Binding-site contacts:
Ligand atom C10 contacts residue GLU296 of chain 1.A at 3.5 Å.
Ligand atom C25 contacts residue HEM1 of chain 1.C at 3.2 Å.
Ligand atom C22 contacts residue HEM1 of chain 1.C at 3.4 Å.
Ligand atom C08 contacts residue HEM1 of chain 1.C at 3.6 Å.
Ligand atom C21 contacts residue HEM1 of chain 1.C at 3.6 Å.
Ligand atom C09 contacts residue GLU296 of chain 1.A at 3.5 Å.
Ligand atom C11 contacts residue GLY290 of chain 1.A at 3.6 Å.
Ligand atom C29 contacts residue HEM1 of chain 1.C at 3.4 Å.
Ligand atom C06 contacts residue PHE288 of chain 1.A at 3.7 Å (hydrophobic).
Ligand atom N30 contacts residue HEM1 of chain 1.C at 2.6 Å (h-bond).
Ligand atom C02 contacts residue HEM1 of chain 1.C at 3.5 Å.
Ligand atom C31 contacts residue HEM1 of chain 1.C at 3.4 Å.
Ligand atom C28 contacts residue TYR410 of chain 1.A at 3.0 Å (hydrophobic).
Ligand atom N01 contacts residue HEM1 of chain 1.C at 3.6 Å.
Ligand atom C03 contacts residue HEM1 of chain 1.C at 3.3 Å.
Ligand atom C32 contacts residue HEM1 of chain 1.C at 3.5 Å.
Ligand atom N02 contacts residue TYR292 of chain 1.A at 3.7 Å.
Ligand atom C09 contacts residue HEM1 of chain 1.C at 3.5 Å.
Ligand atom C26 contacts residue HEM1 of chain 1.C at 3.5 Å.
Ligand atom N02 contacts residue HEM1 of chain 1.C at 3.5 Å.
Ligand atom C32 contacts residue TYR410 of chain 1.A at 3.4 Å (hydrophobic).
Ligand atom N02 contacts residue TRP291 of chain 1.A at 2.7 Å (h-bond).
Ligand atom C07 contacts residue HEM1 of chain 1.C at 3.6 Å.
Ligand atom C06 contacts residue HEM1 of chain 1.C at 3.5 Å.
Ligand atom C23 contacts residue TRP382 of chain 1.A at 3.7 Å (hydrophobic).
Ligand atom C06 contacts residue VAL271 of chain 1.A at 3.5 Å (hydrophobic).
Ligand atom O27 contacts residue TRP382 of chain 1.A at 3.7 Å.
Ligand atom C11 contacts residue HEM1 of chain 1.C at 3.2 Å.
Ligand atom C04 contacts residue HEM1 of chain 1.C at 3.6 Å.
Ligand atom C10 contacts residue HEM1 of chain 1.C at 3.7 Å.
Ligand atom N01 contacts residue GLU296 of chain 1.A at 2.6 Å (salt-bridge).
Ligand atom C29 contacts residue TYR410 of chain 1.A at 3.5 Å (hydrophobic).
Ligand atom C02 contacts residue GLU296 of chain 1.A at 3.5 Å.
Ligand atom C07 contacts residue VAL271 of chain 1.A at 3.3 Å (hydrophobic).
Ligand atom N30 contacts residue TYR410 of chain 1.A at 3.6 Å (h-bond).
Ligand atom N02 contacts residue GLU296 of chain 1.A at 2.6 Å (salt-bridge).
Ligand atom C23 contacts residue HEM1 of chain 1.C at 3.7 Å.
Ligand atom C24 contacts residue HEM1 of chain 1.C at 3.2 Å.
Ligand atom O27 contacts residue HEM1 of chain 1.C at 3.4 Å (h-bond).
Ligand atom C28 contacts residue HEM1 of chain 1.C at 3.0 Å.

Sequence of chain 1.A:
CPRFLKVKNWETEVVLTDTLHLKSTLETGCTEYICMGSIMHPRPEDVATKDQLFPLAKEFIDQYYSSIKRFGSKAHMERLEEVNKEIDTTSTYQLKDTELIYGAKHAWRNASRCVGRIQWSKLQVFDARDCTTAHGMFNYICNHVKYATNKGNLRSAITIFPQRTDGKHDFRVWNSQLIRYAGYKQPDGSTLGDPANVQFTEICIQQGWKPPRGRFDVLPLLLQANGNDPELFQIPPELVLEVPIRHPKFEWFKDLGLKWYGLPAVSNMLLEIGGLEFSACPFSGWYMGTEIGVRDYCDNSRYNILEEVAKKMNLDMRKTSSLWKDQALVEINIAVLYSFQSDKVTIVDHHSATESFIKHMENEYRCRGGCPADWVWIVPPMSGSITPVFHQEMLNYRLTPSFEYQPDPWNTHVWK

This protein binds this small molecule.
Small molecule (SMILES): Cc1cc(N)nc2cc(-c3ccc4c(c3)CN(C)CCO4)ccc12